Binding-site contacts:
Ligand atom CD contacts residue GLU193 of chain 1.B at 4.0 Å.
Ligand atom O contacts residue THR91 of chain 1.B at 2.9 Å (h-bond).
Ligand atom O contacts residue SER142 of chain 1.B at 3.9 Å.
Ligand atom N contacts residue SER142 of chain 1.B at 4.1 Å.
Ligand atom O contacts residue LEU90 of chain 1.B at 3.6 Å.
Ligand atom CD contacts residue LEU138 of chain 1.B at 3.9 Å (hydrophobic).
Ligand atom O contacts residue TYR61 of chain 1.B at 3.5 Å.
Ligand atom C contacts residue THR91 of chain 1.B at 3.7 Å.
Ligand atom CD contacts residue THR143 of chain 1.B at 3.2 Å.
Ligand atom CG contacts residue LEU138 of chain 1.B at 3.7 Å (hydrophobic).
Ligand atom C contacts residue SER142 of chain 1.B at 3.3 Å.
Ligand atom OXT contacts residue ARG96 of chain 1.B at 2.8 Å (salt-bridge).
Ligand atom C contacts residue TYR61 of chain 1.B at 3.6 Å (hydrophobic).
Ligand atom CB contacts residue GLU193 of chain 1.B at 4.0 Å.
Ligand atom CB contacts residue LEU138 of chain 1.B at 4.0 Å (hydrophobic).
Ligand atom CB contacts residue TYR61 of chain 1.B at 3.5 Å (hydrophobic).
Ligand atom OXT contacts residue TYR61 of chain 1.B at 3.3 Å.
Ligand atom N contacts residue PRO89 of chain 1.B at 3.0 Å (h-bond).
Ligand atom CA contacts residue PRO89 of chain 1.B at 4.1 Å (hydrophobic).
Ligand atom OXT contacts residue SER142 of chain 1.B at 2.8 Å (h-bond).
Ligand atom N contacts residue GLU193 of chain 1.B at 2.7 Å (salt-bridge).
Ligand atom CG contacts residue GLU193 of chain 1.B at 3.6 Å.
Ligand atom OE1 contacts residue THR143 of chain 1.B at 3.1 Å (h-bond).
Ligand atom N contacts residue TYR220 of chain 1.B at 3.8 Å.
Ligand atom CA contacts residue GLU193 of chain 1.B at 3.4 Å.
Ligand atom O contacts residue ARG96 of chain 1.B at 2.8 Å (salt-bridge).
Ligand atom OXT contacts residue GLY141 of chain 1.B at 3.2 Å.
Ligand atom N contacts residue TYR61 of chain 1.B at 4.0 Å.
Ligand atom OE1 contacts residue GLY141 of chain 1.B at 3.5 Å.
Ligand atom OE2 contacts residue THR143 of chain 1.B at 2.6 Å (h-bond).
Ligand atom C contacts residue ARG96 of chain 1.B at 3.5 Å.
Ligand atom CA contacts residue TYR61 of chain 1.B at 4.0 Å (hydrophobic).
Ligand atom OE1 contacts residue SER142 of chain 1.B at 3.2 Å (h-bond).
Ligand atom O contacts residue PRO89 of chain 1.B at 3.7 Å.
Ligand atom OE2 contacts residue GLU193 of chain 1.B at 3.8 Å.
Ligand atom OE1 contacts residue LEU138 of chain 1.B at 4.1 Å.
Ligand atom CA contacts residue THR91 of chain 1.B at 3.4 Å.
Ligand atom C contacts residue PRO89 of chain 1.B at 4.3 Å (hydrophobic).
Ligand atom N contacts residue THR91 of chain 1.B at 2.9 Å (h-bond).
Ligand atom CA contacts residue SER142 of chain 1.B at 3.3 Å.

The protein below binds the small molecule below.
Small molecule (SMILES): N[C@@H](CCC(=O)O)C(=O)O

Sequence of chain 1.B:
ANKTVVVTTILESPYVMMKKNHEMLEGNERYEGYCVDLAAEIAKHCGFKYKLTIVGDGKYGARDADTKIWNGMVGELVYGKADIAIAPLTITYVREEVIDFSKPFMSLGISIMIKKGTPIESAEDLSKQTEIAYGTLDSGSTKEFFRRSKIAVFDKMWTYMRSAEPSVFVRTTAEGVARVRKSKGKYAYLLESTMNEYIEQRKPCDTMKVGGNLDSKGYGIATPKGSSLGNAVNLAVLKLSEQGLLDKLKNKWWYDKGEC